Binding-site contacts:
Ligand atom C17 contacts residue FAD1 of chain 1.G at 3.5 Å.
Ligand atom C18 contacts residue FAD1 of chain 1.G at 3.6 Å.
Ligand atom C8 contacts residue FAD1 of chain 1.G at 3.7 Å.
Ligand atom C12 contacts residue FAD1 of chain 1.G at 3.9 Å.
Ligand atom C2 contacts residue PHE178 of chain 1.A at 3.7 Å (hydrophobic).
Ligand atom C16 contacts residue PHE178 of chain 1.A at 3.4 Å (hydrophobic).
Ligand atom C9 contacts residue ASN161 of chain 1.B at 3.7 Å.
Ligand atom O15 contacts residue FAD1 of chain 1.G at 3.1 Å.
Ligand atom O11 contacts residue FAD1 of chain 1.G at 3.9 Å.
Ligand atom C5 contacts residue FAD1 of chain 1.G at 3.3 Å.
Ligand atom C17 contacts residue TRP105 of chain 1.B at 3.3 Å (hydrophobic).
Ligand atom O13 contacts residue FAD1 of chain 1.G at 3.9 Å.
Ligand atom C9 contacts residue FAD1 of chain 1.G at 3.6 Å.
Ligand atom C7 contacts residue FAD1 of chain 1.G at 3.4 Å.
Ligand atom C1 contacts residue FAD1 of chain 1.G at 3.2 Å.
Ligand atom C8 contacts residue ASN161 of chain 1.B at 3.8 Å.
Ligand atom C16 contacts residue PHE106 of chain 1.B at 3.9 Å (hydrophobic).
Ligand atom C8 contacts residue PHE178 of chain 1.A at 3.5 Å (hydrophobic).
Ligand atom O11 contacts residue GLY150 of chain 1.B at 3.4 Å.
Ligand atom C4 contacts residue FAD1 of chain 1.G at 3.5 Å.
Ligand atom C17 contacts residue PHE126 of chain 1.A at 3.4 Å (hydrophobic).
Ligand atom C16 contacts residue TRP105 of chain 1.B at 3.9 Å (hydrophobic).
Ligand atom C2 contacts residue FAD1 of chain 1.G at 3.5 Å.
Ligand atom N10 contacts residue GLY150 of chain 1.B at 3.8 Å.
Ligand atom C19 contacts residue GLY149 of chain 1.B at 4.0 Å.
Ligand atom C6 contacts residue FAD1 of chain 1.G at 3.4 Å.
Ligand atom C7 contacts residue PHE178 of chain 1.A at 3.5 Å (hydrophobic).
Ligand atom O14 contacts residue FAD1 of chain 1.G at 3.4 Å.
Ligand atom C16 contacts residue FAD1 of chain 1.G at 3.4 Å.
Ligand atom C18 contacts residue PHE126 of chain 1.A at 4.0 Å (hydrophobic).
Ligand atom C12 contacts residue GLY149 of chain 1.B at 3.2 Å.
Ligand atom C16 contacts residue GLY174 of chain 1.A at 3.5 Å.
Ligand atom C12 contacts residue GLY150 of chain 1.B at 3.0 Å.
Ligand atom O11 contacts residue MET154 of chain 1.B at 3.2 Å.
Ligand atom C1 contacts residue PHE178 of chain 1.A at 4.0 Å (hydrophobic).
Ligand atom O15 contacts residue PHE126 of chain 1.A at 3.5 Å.
Ligand atom N10 contacts residue FAD1 of chain 1.G at 3.5 Å (h-bond).
Ligand atom O13 contacts residue GLY149 of chain 1.B at 3.5 Å.
Ligand atom O11 contacts residue ASN161 of chain 1.B at 2.8 Å (h-bond).
Ligand atom C3 contacts residue FAD1 of chain 1.G at 3.4 Å.

Sequence of chain 1.B:
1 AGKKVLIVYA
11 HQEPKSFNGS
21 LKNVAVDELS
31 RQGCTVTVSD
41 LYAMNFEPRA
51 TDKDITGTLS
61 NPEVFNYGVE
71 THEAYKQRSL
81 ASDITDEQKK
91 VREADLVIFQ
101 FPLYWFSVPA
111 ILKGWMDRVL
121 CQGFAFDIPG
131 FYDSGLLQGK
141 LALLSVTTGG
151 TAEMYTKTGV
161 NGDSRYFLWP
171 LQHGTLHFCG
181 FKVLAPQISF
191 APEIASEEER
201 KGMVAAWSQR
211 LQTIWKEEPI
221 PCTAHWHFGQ

The small molecule below binds the protein below.
Small molecule (SMILES): COc1cc2c(C)cc(=O)n(C)c2c(OC)c1OC

Sequence of chain 1.A:
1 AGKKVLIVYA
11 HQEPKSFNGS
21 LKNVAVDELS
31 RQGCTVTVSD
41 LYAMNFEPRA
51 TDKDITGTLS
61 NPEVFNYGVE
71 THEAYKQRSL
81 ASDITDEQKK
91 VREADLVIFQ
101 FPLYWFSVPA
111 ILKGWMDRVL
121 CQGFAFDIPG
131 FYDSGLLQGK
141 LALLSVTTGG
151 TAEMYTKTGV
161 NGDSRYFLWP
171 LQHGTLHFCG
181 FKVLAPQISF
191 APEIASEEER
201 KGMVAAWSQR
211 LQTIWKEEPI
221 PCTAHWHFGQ